Binding-site contacts:
Ligand atom N17 contacts residue THR1091 of chain 1.A at 2.5 Å (h-bond).
Ligand atom N2 contacts residue ASP823 of chain 1.A at 2.8 Å (salt-bridge).
Ligand atom O4' contacts residue SER715 of chain 1.A at 3.1 Å (h-bond).
Ligand atom O3' contacts residue ARG775 of chain 1.A at 3.0 Å (salt-bridge).
Ligand atom O14 contacts residue HIS1093 of chain 1.A at 3.1 Å (h-bond).
Ligand atom O11 contacts residue HIS1164 of chain 1.A at 2.7 Å (h-bond).
Ligand atom O1B contacts residue TYR221 of chain 1.A at 2.6 Å (h-bond).
Ligand atom O1A contacts residue SER1100 of chain 1.A at 2.6 Å (h-bond).
Ligand atom C17 contacts residue THR1091 of chain 1.A at 3.2 Å.
Ligand atom N17 contacts residue ASN1218 of chain 1.A at 3.1 Å (h-bond).
Ligand atom S13 contacts residue ASP223 of chain 1.A at 3.1 Å (salt-bridge).
Ligand atom O4' contacts residue ARG714 of chain 1.A at 3.2 Å.
Ligand atom S12 contacts residue ASN53 of chain 1.A at 3.1 Å (h-bond).
Ligand atom O1A contacts residue SER720 of chain 1.A at 3.1 Å (h-bond).
Ligand atom S13 contacts residue MD11 of chain 1.E at 2.9 Å (h-bond).
Ligand atom S13 contacts residue 6MO1 of chain 1.G at 2.4 Å.
Ligand atom O2' contacts residue ARG775 of chain 1.A at 2.9 Å (salt-bridge).
Ligand atom N1 contacts residue ASP823 of chain 1.A at 2.6 Å (salt-bridge).
Ligand atom O11 contacts residue SER720 of chain 1.A at 3.1 Å (h-bond).
Ligand atom O2A contacts residue THR1101 of chain 1.A at 2.8 Å (h-bond).
Ligand atom O3' contacts residue ASP773 of chain 1.A at 2.7 Å (salt-bridge).
Ligand atom S12 contacts residue MD11 of chain 1.E at 2.7 Å (h-bond).
Ligand atom N7 contacts residue GLY51 of chain 1.A at 3.2 Å (h-bond).
Ligand atom C5' contacts residue THR1101 of chain 1.A at 3.2 Å.
Ligand atom N2 contacts residue LEU772 of chain 1.A at 3.1 Å (h-bond).
Ligand atom S13 contacts residue HIS1093 of chain 1.A at 3.2 Å.
Ligand atom S12 contacts residue 6MO1 of chain 1.G at 2.4 Å.
Ligand atom O2A contacts residue HIS1099 of chain 1.A at 3.1 Å.
Ligand atom N8 contacts residue LYS723 of chain 1.A at 3.2 Å (salt-bridge).
Ligand atom O6 contacts residue LYS795 of chain 1.A at 2.7 Å (salt-bridge).
Ligand atom O14 contacts residue THR1091 of chain 1.A at 3.2 Å (h-bond).
Ligand atom N16 contacts residue THR1091 of chain 1.A at 3.1 Å (h-bond).
Ligand atom O2' contacts residue ASP773 of chain 1.A at 2.7 Å (salt-bridge).
Ligand atom S12 contacts residue HIS1099 of chain 1.A at 3.0 Å.
Ligand atom O14 contacts residue ARG1219 of chain 1.A at 2.9 Å (salt-bridge).
Ligand atom N3 contacts residue ARG714 of chain 1.A at 3.2 Å (salt-bridge).
Ligand atom O14 contacts residue HIS547 of chain 1.A at 3.2 Å (h-bond).
Ligand atom O2B contacts residue ASN716 of chain 1.A at 2.9 Å (h-bond).
Ligand atom N7 contacts residue TRP792 of chain 1.A at 2.6 Å (h-bond).
Ligand atom N16 contacts residue ASN1218 of chain 1.A at 3.1 Å (h-bond).

A protein and the small-molecule ligand that binds it are described below.
Small molecule (SMILES): Nc1nc2c(c(=O)[nH]1)N[C@@H](/C(S)=C(/S)[C@H](O)CO[P](=O)(O)O[P](=O)(O)OC[C@H]1O[C@@H](n3cnc4c(=O)[nH]c(N)nc43)[C@H](O)[C@@H]1O)C=N2

Sequence of chain 1.A:
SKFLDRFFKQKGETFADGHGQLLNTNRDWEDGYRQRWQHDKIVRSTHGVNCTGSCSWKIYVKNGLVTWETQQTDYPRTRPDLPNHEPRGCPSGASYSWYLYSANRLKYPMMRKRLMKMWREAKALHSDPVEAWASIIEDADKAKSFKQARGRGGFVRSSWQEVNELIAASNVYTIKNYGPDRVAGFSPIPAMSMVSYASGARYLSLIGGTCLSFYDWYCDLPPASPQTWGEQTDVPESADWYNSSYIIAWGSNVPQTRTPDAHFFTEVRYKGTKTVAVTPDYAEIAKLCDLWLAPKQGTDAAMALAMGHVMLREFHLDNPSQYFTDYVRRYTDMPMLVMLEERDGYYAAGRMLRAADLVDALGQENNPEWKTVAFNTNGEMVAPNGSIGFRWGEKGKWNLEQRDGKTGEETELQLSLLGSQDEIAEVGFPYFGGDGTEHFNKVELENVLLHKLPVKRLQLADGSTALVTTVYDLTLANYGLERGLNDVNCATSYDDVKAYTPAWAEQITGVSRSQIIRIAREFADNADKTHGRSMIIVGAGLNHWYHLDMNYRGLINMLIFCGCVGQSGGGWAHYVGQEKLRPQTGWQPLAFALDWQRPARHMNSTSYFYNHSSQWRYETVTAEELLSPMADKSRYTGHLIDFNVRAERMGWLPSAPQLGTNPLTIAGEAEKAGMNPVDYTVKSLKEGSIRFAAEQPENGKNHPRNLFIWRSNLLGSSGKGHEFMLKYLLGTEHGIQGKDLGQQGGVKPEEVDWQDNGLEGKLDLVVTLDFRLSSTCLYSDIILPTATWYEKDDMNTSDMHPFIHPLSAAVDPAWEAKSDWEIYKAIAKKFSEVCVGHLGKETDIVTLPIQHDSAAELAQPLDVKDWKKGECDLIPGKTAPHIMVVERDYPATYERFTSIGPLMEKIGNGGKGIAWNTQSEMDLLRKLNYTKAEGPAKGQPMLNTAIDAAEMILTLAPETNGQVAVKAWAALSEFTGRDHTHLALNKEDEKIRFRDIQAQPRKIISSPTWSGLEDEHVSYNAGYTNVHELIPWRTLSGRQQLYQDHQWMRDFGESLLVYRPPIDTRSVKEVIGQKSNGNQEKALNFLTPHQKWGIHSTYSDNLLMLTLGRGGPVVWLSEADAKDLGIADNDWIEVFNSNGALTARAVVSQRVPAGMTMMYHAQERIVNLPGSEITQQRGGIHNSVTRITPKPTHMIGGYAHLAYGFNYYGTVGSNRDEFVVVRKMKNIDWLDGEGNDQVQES